The protein below binds the small molecule below.
Small molecule (SMILES): CC(=O)N[C@H]1[C@H](O[C@H]2[C@H](O)[C@@H](NC(C)=O)CO[C@@H]2CO)O[C@H](CO)[C@@H](O)[C@@H]1O

Sequence of chain 1.A:
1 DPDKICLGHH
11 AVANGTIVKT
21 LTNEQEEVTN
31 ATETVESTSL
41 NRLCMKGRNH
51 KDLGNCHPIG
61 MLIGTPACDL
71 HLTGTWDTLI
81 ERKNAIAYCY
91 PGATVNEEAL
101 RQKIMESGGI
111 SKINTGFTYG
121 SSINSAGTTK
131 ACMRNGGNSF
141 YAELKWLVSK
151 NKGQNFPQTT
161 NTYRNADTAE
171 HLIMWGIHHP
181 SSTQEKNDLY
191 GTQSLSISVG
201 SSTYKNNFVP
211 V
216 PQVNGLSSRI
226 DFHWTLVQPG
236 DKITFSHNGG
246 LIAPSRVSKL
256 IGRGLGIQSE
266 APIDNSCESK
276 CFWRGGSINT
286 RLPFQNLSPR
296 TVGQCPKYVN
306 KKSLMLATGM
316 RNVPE

Sequence of chain 1.E:
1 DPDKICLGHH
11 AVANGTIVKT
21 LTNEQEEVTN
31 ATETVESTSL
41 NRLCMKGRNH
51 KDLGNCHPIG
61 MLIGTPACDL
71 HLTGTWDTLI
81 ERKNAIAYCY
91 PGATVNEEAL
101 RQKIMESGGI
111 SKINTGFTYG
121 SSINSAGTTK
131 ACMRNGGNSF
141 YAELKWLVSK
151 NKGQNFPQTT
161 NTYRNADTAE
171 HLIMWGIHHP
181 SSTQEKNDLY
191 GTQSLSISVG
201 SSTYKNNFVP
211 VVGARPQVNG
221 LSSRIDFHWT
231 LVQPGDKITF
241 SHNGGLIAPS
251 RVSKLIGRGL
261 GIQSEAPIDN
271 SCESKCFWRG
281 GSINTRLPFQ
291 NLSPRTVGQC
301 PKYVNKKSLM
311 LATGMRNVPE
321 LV

Binding-site contacts:
Ligand atom O7 contacts residue CA1 of chain 1.P at 2.3 Å.
Ligand atom C2 contacts residue CA1 of chain 1.P at 4.3 Å.
Ligand atom C7 contacts residue HIS75 of chain 1.B at 4.2 Å.
Ligand atom C8 contacts residue ARG295 of chain 1.A at 3.9 Å.
Ligand atom C8 contacts residue CA1 of chain 1.P at 4.3 Å.
Ligand atom C1 contacts residue ASN82 of chain 1.B at 1.4 Å.
Ligand atom O5 contacts residue ASN82 of chain 1.B at 2.3 Å (h-bond).
Ligand atom C7 contacts residue GLU106 of chain 1.E at 4.3 Å.
Ligand atom N2 contacts residue ASN82 of chain 1.B at 3.1 Å (h-bond).
Ligand atom C8 contacts residue GLY78 of chain 1.B at 4.1 Å.
Ligand atom C7 contacts residue ASN82 of chain 1.B at 3.7 Å.
Ligand atom C2 contacts residue ASN82 of chain 1.B at 2.5 Å.
Ligand atom C6 contacts residue ARG295 of chain 1.A at 4.5 Å.
Ligand atom C8 contacts residue ASN79 of chain 1.B at 3.6 Å.
Ligand atom O7 contacts residue HIS75 of chain 1.B at 4.0 Å.
Ligand atom O7 contacts residue ASN79 of chain 1.B at 3.1 Å (h-bond).
Ligand atom C4 contacts residue ASN82 of chain 1.B at 4.2 Å.
Ligand atom C7 contacts residue CA1 of chain 1.P at 3.4 Å.
Ligand atom C3 contacts residue ASN82 of chain 1.B at 3.8 Å.
Ligand atom C8 contacts residue HIS75 of chain 1.B at 3.6 Å.
Ligand atom C7 contacts residue ASN79 of chain 1.B at 3.5 Å.
Ligand atom N2 contacts residue CA1 of chain 1.P at 4.2 Å.
Ligand atom C5 contacts residue ASN82 of chain 1.B at 3.6 Å.
Ligand atom O7 contacts residue GLU106 of chain 1.E at 3.2 Å (salt-bridge).
Ligand atom O7 contacts residue ASN82 of chain 1.B at 4.0 Å.

Sequence of chain 1.B:
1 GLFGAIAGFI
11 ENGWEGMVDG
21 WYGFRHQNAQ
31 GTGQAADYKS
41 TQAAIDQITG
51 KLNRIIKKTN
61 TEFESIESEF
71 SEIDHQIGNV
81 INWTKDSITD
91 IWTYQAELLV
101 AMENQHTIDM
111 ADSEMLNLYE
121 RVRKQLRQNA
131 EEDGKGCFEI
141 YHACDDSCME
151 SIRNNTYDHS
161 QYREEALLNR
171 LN